The small molecule below binds the protein below.
Small molecule (SMILES): CC(=O)N[C@H]1[C@H](O[C@H]2[C@H](O)[C@@H](NC(C)=O)CO[C@@H]2CO)O[C@H](CO)[C@@H](O)[C@@H]1O

Sequence of chain 1.C:
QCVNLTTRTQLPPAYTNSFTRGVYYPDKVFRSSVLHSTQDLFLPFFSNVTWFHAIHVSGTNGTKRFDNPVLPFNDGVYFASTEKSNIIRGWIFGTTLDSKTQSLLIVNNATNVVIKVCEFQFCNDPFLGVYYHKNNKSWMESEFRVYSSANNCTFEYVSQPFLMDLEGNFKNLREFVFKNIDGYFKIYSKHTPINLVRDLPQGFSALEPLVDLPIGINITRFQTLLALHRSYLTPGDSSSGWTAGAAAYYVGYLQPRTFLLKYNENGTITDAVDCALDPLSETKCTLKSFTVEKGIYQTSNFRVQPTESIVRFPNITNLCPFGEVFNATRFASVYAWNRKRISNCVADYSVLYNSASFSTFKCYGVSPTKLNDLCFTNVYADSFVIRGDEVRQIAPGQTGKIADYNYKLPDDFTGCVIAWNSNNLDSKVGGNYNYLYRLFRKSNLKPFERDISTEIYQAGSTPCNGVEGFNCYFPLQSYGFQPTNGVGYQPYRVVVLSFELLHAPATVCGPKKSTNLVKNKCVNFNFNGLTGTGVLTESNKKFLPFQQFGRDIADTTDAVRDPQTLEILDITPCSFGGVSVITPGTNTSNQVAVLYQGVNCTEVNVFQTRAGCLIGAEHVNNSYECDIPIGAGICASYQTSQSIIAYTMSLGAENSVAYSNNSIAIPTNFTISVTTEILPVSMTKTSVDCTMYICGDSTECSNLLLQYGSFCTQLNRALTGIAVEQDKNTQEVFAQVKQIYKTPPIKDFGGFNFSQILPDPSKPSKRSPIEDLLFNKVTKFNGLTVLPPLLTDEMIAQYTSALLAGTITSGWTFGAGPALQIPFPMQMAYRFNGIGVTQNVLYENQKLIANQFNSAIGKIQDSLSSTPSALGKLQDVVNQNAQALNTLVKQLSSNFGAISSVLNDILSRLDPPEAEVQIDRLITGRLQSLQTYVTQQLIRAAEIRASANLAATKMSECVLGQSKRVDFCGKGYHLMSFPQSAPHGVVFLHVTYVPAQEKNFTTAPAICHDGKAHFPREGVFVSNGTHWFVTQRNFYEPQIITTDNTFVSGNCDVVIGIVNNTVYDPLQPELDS

Binding-site contacts:
Ligand atom C7 contacts residue HIS1088 of chain 1.C at 3.5 Å.
Ligand atom C1 contacts residue HIS1088 of chain 1.C at 3.7 Å.
Ligand atom O5 contacts residue PHE1090 of chain 1.C at 3.9 Å.
Ligand atom N2 contacts residue HIS1088 of chain 1.C at 4.2 Å.
Ligand atom C5 contacts residue ASN1085 of chain 1.C at 3.6 Å.
Ligand atom C3 contacts residue HIS1088 of chain 1.C at 3.5 Å.
Ligand atom O4 contacts residue HIS1088 of chain 1.C at 3.5 Å (h-bond).
Ligand atom C1 contacts residue ASN1085 of chain 1.C at 1.4 Å.
Ligand atom C5 contacts residue HIS1088 of chain 1.C at 3.6 Å.
Ligand atom N2 contacts residue THR1087 of chain 1.C at 2.9 Å (h-bond).
Ligand atom C8 contacts residue THR1087 of chain 1.C at 3.5 Å.
Ligand atom C8 contacts residue HIS1088 of chain 1.C at 3.9 Å.
Ligand atom C1 contacts residue THR1087 of chain 1.C at 4.2 Å.
Ligand atom C5 contacts residue PHE1090 of chain 1.C at 4.1 Å (hydrophobic).
Ligand atom C7 contacts residue ASN1085 of chain 1.C at 3.4 Å.
Ligand atom C6 contacts residue PHE1090 of chain 1.C at 3.7 Å (hydrophobic).
Ligand atom C2 contacts residue HIS1088 of chain 1.C at 4.1 Å.
Ligand atom O6 contacts residue PHE1090 of chain 1.C at 3.7 Å.
Ligand atom N2 contacts residue ASN1085 of chain 1.C at 2.9 Å (h-bond).
Ligand atom C2 contacts residue ASN1085 of chain 1.C at 2.5 Å.
Ligand atom C2 contacts residue THR1087 of chain 1.C at 3.9 Å.
Ligand atom C3 contacts residue ASN1085 of chain 1.C at 3.8 Å.
Ligand atom C3 contacts residue THR1087 of chain 1.C at 4.1 Å.
Ligand atom O7 contacts residue HIS1088 of chain 1.C at 3.1 Å.
Ligand atom O3 contacts residue HIS1088 of chain 1.C at 4.5 Å.
Ligand atom C7 contacts residue THR1087 of chain 1.C at 3.7 Å.
Ligand atom C1 contacts residue PHE1090 of chain 1.C at 4.4 Å (hydrophobic).
Ligand atom C4 contacts residue ASN1085 of chain 1.C at 4.2 Å.
Ligand atom C8 contacts residue ASN1085 of chain 1.C at 3.4 Å.
Ligand atom C4 contacts residue HIS1088 of chain 1.C at 3.9 Å.
Ligand atom O5 contacts residue ASN1085 of chain 1.C at 2.3 Å (h-bond).
Ligand atom O7 contacts residue ASN1085 of chain 1.C at 3.5 Å (h-bond).
Ligand atom O5 contacts residue HIS1088 of chain 1.C at 4.2 Å.